Sequence of chain 1.C:
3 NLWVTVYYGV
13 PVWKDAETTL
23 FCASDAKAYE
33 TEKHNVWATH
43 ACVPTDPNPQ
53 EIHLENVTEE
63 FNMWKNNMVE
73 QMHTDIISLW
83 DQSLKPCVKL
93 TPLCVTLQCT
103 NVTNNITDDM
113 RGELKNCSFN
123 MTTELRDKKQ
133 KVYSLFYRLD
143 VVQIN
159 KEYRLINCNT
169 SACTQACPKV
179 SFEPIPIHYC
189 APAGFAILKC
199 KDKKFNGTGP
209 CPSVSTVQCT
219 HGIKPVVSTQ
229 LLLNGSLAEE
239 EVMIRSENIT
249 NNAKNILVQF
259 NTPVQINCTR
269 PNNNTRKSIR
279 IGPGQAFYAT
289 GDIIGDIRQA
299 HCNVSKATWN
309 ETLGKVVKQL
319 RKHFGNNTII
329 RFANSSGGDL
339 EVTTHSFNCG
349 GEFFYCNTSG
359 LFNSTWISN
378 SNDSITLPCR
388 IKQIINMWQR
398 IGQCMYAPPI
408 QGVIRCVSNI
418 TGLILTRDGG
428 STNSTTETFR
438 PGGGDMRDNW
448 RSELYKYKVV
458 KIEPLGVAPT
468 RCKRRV

The small molecule below binds the protein below.
Small molecule (SMILES): CC(=O)N[C@@H]1[C@@H](O)[C@H](O)[C@@H](CO)O[C@H]1O

Binding-site contacts:
Ligand atom C3 contacts residue ASN416 of chain 1.C at 3.8 Å.
Ligand atom C6 contacts residue LYS222 of chain 1.C at 4.1 Å.
Ligand atom O5 contacts residue ASN416 of chain 1.C at 2.3 Å (h-bond).
Ligand atom C6 contacts residue NAG1 of chain 1.K at 3.9 Å.
Ligand atom O5 contacts residue ASN232 of chain 1.C at 3.8 Å.
Ligand atom C2 contacts residue ASN416 of chain 1.C at 2.5 Å.
Ligand atom N2 contacts residue ASN416 of chain 1.C at 3.0 Å (h-bond).
Ligand atom C5 contacts residue ASN232 of chain 1.C at 4.2 Å.
Ligand atom O6 contacts residue ASN232 of chain 1.C at 4.0 Å.
Ligand atom C5 contacts residue ASN416 of chain 1.C at 3.6 Å.
Ligand atom C7 contacts residue ASN416 of chain 1.C at 4.0 Å.
Ligand atom C7 contacts residue PRO261 of chain 1.C at 4.2 Å (hydrophobic).
Ligand atom C1 contacts residue ASN416 of chain 1.C at 1.4 Å.
Ligand atom O6 contacts residue NAG1 of chain 1.K at 3.4 Å.
Ligand atom C4 contacts residue ASN416 of chain 1.C at 4.2 Å.
Ligand atom C6 contacts residue ASN416 of chain 1.C at 4.5 Å.
Ligand atom C8 contacts residue PRO261 of chain 1.C at 3.6 Å (hydrophobic).
Ligand atom C5 contacts residue LYS222 of chain 1.C at 4.4 Å.
Ligand atom N2 contacts residue PRO261 of chain 1.C at 4.0 Å.
Ligand atom C6 contacts residue ASN232 of chain 1.C at 3.7 Å.